This protein binds this small molecule.
Small molecule (SMILES): Nc1nc2c(ncn2[C@@H]2O[C@H](CO[P](=O)(O)O[P](=O)(O)NP(=O)(O)O)[C@@H](O)[C@H]2O)c(=O)[nH]1

Sequence of chain 1.D:
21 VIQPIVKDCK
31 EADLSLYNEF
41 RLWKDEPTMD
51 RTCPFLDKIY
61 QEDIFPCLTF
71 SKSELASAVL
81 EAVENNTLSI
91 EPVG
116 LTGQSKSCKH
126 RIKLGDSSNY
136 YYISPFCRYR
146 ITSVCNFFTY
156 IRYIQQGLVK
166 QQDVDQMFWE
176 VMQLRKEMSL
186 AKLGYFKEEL

Binding-site contacts:
Ligand atom N2 contacts residue ASP126 of chain 1.B at 2.9 Å (salt-bridge).
Ligand atom O1G contacts residue GLY68 of chain 1.B at 3.5 Å (h-bond).
Ligand atom O6 contacts residue ALA154 of chain 1.B at 3.0 Å (h-bond).
Ligand atom O2B contacts residue MG1 of chain 1.I at 2.5 Å.
Ligand atom C2' contacts residue ASN25 of chain 1.B at 3.5 Å.
Ligand atom N7 contacts residue PHE35 of chain 1.B at 3.4 Å.
Ligand atom O3G contacts residue MG1 of chain 1.I at 2.5 Å.
Ligand atom O6 contacts residue LEU155 of chain 1.B at 3.1 Å (h-bond).
Ligand atom O5' contacts residue ASN25 of chain 1.B at 3.3 Å (h-bond).
Ligand atom O2G contacts residue MG1 of chain 1.I at 3.3 Å.
Ligand atom N1 contacts residue ASP126 of chain 1.B at 2.7 Å (salt-bridge).
Ligand atom O3' contacts residue LEU37 of chain 1.B at 2.9 Å (h-bond).
Ligand atom O2A contacts residue SER39 of chain 1.B at 3.4 Å (h-bond).
Ligand atom O2' contacts residue LEU37 of chain 1.B at 2.8 Å (h-bond).
Ligand atom O1A contacts residue GLY22 of chain 1.B at 3.3 Å.
Ligand atom N7 contacts residue ASN123 of chain 1.B at 3.4 Å (h-bond).
Ligand atom C6 contacts residue ASP126 of chain 1.B at 3.4 Å.
Ligand atom O1B contacts residue GLY20 of chain 1.B at 3.3 Å (h-bond).
Ligand atom O2' contacts residue ASN36 of chain 1.B at 2.9 Å (h-bond).
Ligand atom C6 contacts residue LYS124 of chain 1.B at 3.4 Å.
Ligand atom O2B contacts residue LYS23 of chain 1.B at 3.2 Å (salt-bridge).
Ligand atom N3B contacts residue MG1 of chain 1.I at 3.1 Å.
Ligand atom O3A contacts residue GLY22 of chain 1.B at 3.1 Å (h-bond).
Ligand atom O1G contacts residue SER41 of chain 1.B at 3.3 Å (h-bond).
Ligand atom O1G contacts residue SER19 of chain 1.B at 2.7 Å (h-bond).
Ligand atom N1 contacts residue LYS124 of chain 1.B at 3.4 Å.
Ligand atom O1A contacts residue SER24 of chain 1.B at 3.4 Å (h-bond).
Ligand atom PG contacts residue MG1 of chain 1.I at 3.1 Å.
Ligand atom O3G contacts residue THR42 of chain 1.B at 2.6 Å (h-bond).
Ligand atom O3G contacts residue SER41 of chain 1.B at 3.2 Å.
Ligand atom O6 contacts residue ASP126 of chain 1.B at 3.2 Å (salt-bridge).
Ligand atom PB contacts residue MG1 of chain 1.I at 3.4 Å.
Ligand atom O1A contacts residue ASN25 of chain 1.B at 2.8 Å (h-bond).
Ligand atom O4' contacts residue LYS124 of chain 1.B at 3.4 Å.
Ligand atom O1B contacts residue GLY22 of chain 1.B at 3.3 Å (h-bond).
Ligand atom O1B contacts residue VAL21 of chain 1.B at 3.4 Å (h-bond).
Ligand atom O1B contacts residue LYS23 of chain 1.B at 3.2 Å (salt-bridge).
Ligand atom O2G contacts residue LYS23 of chain 1.B at 3.2 Å.
Ligand atom O2B contacts residue SER24 of chain 1.B at 2.7 Å (h-bond).
Ligand atom O2G contacts residue THR66 of chain 1.B at 3.4 Å (h-bond).

Sequence of chain 1.B:
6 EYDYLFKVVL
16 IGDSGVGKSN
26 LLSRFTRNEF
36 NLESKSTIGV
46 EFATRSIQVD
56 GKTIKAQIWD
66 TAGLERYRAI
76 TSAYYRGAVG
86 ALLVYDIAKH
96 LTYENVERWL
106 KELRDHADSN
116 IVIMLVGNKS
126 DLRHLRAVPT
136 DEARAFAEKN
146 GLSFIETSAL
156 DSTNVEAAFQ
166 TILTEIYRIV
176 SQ